This small molecule binds to this protein.
Small molecule (SMILES): CC(=O)N[C@@H]1[C@@H](O)[C@H](O)[C@@H](CO)O[C@H]1O

Binding-site contacts:
Ligand atom C5 contacts residue THR256 of chain 4.A at 4.3 Å.
Ligand atom C2 contacts residue ASN254 of chain 4.A at 2.7 Å.
Ligand atom N2 contacts residue ASN254 of chain 4.A at 3.2 Å (h-bond).
Ligand atom C3 contacts residue ASN254 of chain 4.A at 4.0 Å.
Ligand atom O7 contacts residue ASN254 of chain 4.A at 3.1 Å (h-bond).
Ligand atom C7 contacts residue ASN254 of chain 4.A at 3.3 Å.
Ligand atom O5 contacts residue GLU257 of chain 4.A at 4.4 Å.
Ligand atom C6 contacts residue THR256 of chain 4.A at 4.0 Å.
Ligand atom O5 contacts residue ASN254 of chain 4.A at 2.4 Å (h-bond).
Ligand atom C1 contacts residue ASN254 of chain 4.A at 1.4 Å.
Ligand atom C5 contacts residue ASN254 of chain 4.A at 3.6 Å.
Ligand atom C4 contacts residue ASN254 of chain 4.A at 4.3 Å.

Sequence of chain 4.A:
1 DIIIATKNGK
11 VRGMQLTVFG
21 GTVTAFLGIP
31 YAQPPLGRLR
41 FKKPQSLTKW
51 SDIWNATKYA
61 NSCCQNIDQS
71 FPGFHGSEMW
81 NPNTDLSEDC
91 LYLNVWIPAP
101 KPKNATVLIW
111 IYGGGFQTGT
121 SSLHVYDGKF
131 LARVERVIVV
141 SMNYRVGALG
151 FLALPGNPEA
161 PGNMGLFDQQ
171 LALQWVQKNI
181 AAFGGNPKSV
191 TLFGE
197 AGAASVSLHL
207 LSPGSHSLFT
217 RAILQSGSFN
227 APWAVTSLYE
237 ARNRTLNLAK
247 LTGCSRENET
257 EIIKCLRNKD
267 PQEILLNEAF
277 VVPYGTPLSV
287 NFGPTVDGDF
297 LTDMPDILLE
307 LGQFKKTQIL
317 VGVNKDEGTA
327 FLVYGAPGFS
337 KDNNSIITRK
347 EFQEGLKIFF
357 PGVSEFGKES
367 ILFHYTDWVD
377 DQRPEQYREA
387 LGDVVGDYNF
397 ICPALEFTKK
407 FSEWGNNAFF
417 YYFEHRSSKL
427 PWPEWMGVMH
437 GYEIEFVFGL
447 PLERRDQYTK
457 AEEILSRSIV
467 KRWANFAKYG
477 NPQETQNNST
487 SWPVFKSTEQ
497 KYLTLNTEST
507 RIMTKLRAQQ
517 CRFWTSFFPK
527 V